The protein below binds the small molecule below.
Small molecule (SMILES): CC[C@H](C)[C@H](NC(=O)[C@@H](NC(=O)[C@H](CS)NC(=O)[C@@H](N)CCCCN)C(C)C)C(=O)N[C@@H](CC(C)C)C(=O)O

Binding-site contacts:
Ligand atom CG2 contacts residue LEU320 of chain 1.H at 4.1 Å (hydrophobic).
Ligand atom CB contacts residue ZN1 of chain 1.CA at 3.7 Å.
Ligand atom O contacts residue TYR166 of chain 1.G at 3.5 Å.
Ligand atom NZ contacts residue SER42 of chain 1.H at 3.7 Å.
Ligand atom O contacts residue GLN167 of chain 1.G at 3.1 Å (h-bond).
Ligand atom O contacts residue TYR166 of chain 1.G at 3.9 Å.
Ligand atom C contacts residue TYR166 of chain 1.G at 3.6 Å (hydrophobic).
Ligand atom CD2 contacts residue ALA123 of chain 1.H at 4.0 Å (hydrophobic).
Ligand atom CG1 contacts residue LEU320 of chain 1.H at 4.1 Å (hydrophobic).
Ligand atom CA contacts residue ARG173 of chain 1.H at 3.8 Å.
Ligand atom C contacts residue TYR166 of chain 1.G at 3.5 Å (hydrophobic).
Ligand atom CD2 contacts residue PHE174 of chain 1.H at 4.0 Å (hydrophobic).
Ligand atom O contacts residue LYS311 of chain 1.H at 3.3 Å (salt-bridge).
Ligand atom N contacts residue ARG173 of chain 1.H at 4.1 Å.
Ligand atom CB contacts residue LYS164 of chain 1.G at 4.0 Å.
Ligand atom O contacts residue MGM1 of chain 1.EA at 3.6 Å.
Ligand atom O contacts residue LEU320 of chain 1.H at 3.8 Å.
Ligand atom SG contacts residue HIS321 of chain 1.H at 3.5 Å (h-bond).
Ligand atom SG contacts residue ZN1 of chain 1.CA at 2.5 Å.
Ligand atom SG contacts residue LYS311 of chain 1.H at 3.8 Å.
Ligand atom OXT contacts residue TYR166 of chain 1.G at 3.7 Å.
Ligand atom CB contacts residue HIS321 of chain 1.H at 3.6 Å.
Ligand atom CD1 contacts residue THR49 of chain 1.H at 4.0 Å.
Ligand atom N contacts residue LYS311 of chain 1.H at 3.7 Å.
Ligand atom CA contacts residue TYR166 of chain 1.G at 4.0 Å (hydrophobic).
Ligand atom C contacts residue ARG173 of chain 1.H at 3.7 Å.
Ligand atom O contacts residue ARG173 of chain 1.H at 2.8 Å (salt-bridge).
Ligand atom CD1 contacts residue MET124 of chain 1.H at 3.8 Å (hydrophobic).
Ligand atom CD1 contacts residue LEU320 of chain 1.H at 3.7 Å (hydrophobic).
Ligand atom CA contacts residue TYR166 of chain 1.G at 3.9 Å (hydrophobic).
Ligand atom CD2 contacts residue ARG173 of chain 1.H at 3.9 Å.
Ligand atom CG1 contacts residue LYS164 of chain 1.G at 4.0 Å.
Ligand atom N contacts residue TYR166 of chain 1.G at 3.8 Å.
Ligand atom CB contacts residue MGM1 of chain 1.EA at 4.0 Å.
Ligand atom O contacts residue MGM1 of chain 1.EA at 3.5 Å.
Ligand atom CD1 contacts residue ALA123 of chain 1.H at 4.1 Å (hydrophobic).
Ligand atom O contacts residue TYR166 of chain 1.G at 3.5 Å.
Ligand atom SG contacts residue ASP269 of chain 1.H at 3.0 Å (salt-bridge).
Ligand atom CG2 contacts residue MGM1 of chain 1.EA at 4.1 Å.
Ligand atom C contacts residue LYS311 of chain 1.H at 4.0 Å.

Sequence of chain 1.H:
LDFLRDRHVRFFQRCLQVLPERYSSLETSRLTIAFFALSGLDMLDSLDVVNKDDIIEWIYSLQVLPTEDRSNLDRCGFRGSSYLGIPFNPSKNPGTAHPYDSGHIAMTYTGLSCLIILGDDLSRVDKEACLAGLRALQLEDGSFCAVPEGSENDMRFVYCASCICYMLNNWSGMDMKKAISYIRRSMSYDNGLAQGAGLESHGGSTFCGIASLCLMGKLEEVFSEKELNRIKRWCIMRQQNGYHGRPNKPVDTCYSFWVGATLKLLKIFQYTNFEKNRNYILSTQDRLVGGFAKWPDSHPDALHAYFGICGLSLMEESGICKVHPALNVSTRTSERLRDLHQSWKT

Sequence of chain 1.G:
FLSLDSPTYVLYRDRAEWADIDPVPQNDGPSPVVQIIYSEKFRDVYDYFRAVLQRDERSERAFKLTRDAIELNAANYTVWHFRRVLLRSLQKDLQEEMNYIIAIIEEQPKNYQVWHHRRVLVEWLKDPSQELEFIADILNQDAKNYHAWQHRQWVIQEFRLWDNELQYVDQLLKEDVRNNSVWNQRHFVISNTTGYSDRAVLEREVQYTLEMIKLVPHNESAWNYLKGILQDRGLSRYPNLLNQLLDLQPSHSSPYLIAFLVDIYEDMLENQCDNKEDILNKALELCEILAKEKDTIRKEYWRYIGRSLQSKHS